Binding-site contacts:
Ligand atom C8 contacts residue ASN125 of chain 1.C at 4.0 Å.
Ligand atom O5 contacts residue ASN122 of chain 1.C at 2.2 Å (h-bond).
Ligand atom C1 contacts residue ASN125 of chain 1.C at 4.2 Å.
Ligand atom C5 contacts residue ASN122 of chain 1.C at 3.5 Å.
Ligand atom C1 contacts residue ASN122 of chain 1.C at 1.4 Å.
Ligand atom C3 contacts residue ASN122 of chain 1.C at 3.8 Å.
Ligand atom C4 contacts residue ASN122 of chain 1.C at 4.2 Å.
Ligand atom C6 contacts residue VAL127 of chain 1.C at 4.3 Å (hydrophobic).
Ligand atom C2 contacts residue THR124 of chain 1.C at 4.5 Å.
Ligand atom N2 contacts residue ASN122 of chain 1.C at 2.7 Å (h-bond).
Ligand atom O5 contacts residue VAL127 of chain 1.C at 4.2 Å.
Ligand atom C8 contacts residue THR124 of chain 1.C at 4.4 Å.
Ligand atom C7 contacts residue ASN122 of chain 1.C at 3.1 Å.
Ligand atom N2 contacts residue THR124 of chain 1.C at 3.7 Å.
Ligand atom C2 contacts residue ASN122 of chain 1.C at 2.6 Å.
Ligand atom C8 contacts residue ASN122 of chain 1.C at 3.5 Å.
Ligand atom O7 contacts residue ASN122 of chain 1.C at 3.9 Å.
Ligand atom C1 contacts residue THR124 of chain 1.C at 4.3 Å.
Ligand atom O5 contacts residue ASN125 of chain 1.C at 4.4 Å.

Sequence of chain 1.C:
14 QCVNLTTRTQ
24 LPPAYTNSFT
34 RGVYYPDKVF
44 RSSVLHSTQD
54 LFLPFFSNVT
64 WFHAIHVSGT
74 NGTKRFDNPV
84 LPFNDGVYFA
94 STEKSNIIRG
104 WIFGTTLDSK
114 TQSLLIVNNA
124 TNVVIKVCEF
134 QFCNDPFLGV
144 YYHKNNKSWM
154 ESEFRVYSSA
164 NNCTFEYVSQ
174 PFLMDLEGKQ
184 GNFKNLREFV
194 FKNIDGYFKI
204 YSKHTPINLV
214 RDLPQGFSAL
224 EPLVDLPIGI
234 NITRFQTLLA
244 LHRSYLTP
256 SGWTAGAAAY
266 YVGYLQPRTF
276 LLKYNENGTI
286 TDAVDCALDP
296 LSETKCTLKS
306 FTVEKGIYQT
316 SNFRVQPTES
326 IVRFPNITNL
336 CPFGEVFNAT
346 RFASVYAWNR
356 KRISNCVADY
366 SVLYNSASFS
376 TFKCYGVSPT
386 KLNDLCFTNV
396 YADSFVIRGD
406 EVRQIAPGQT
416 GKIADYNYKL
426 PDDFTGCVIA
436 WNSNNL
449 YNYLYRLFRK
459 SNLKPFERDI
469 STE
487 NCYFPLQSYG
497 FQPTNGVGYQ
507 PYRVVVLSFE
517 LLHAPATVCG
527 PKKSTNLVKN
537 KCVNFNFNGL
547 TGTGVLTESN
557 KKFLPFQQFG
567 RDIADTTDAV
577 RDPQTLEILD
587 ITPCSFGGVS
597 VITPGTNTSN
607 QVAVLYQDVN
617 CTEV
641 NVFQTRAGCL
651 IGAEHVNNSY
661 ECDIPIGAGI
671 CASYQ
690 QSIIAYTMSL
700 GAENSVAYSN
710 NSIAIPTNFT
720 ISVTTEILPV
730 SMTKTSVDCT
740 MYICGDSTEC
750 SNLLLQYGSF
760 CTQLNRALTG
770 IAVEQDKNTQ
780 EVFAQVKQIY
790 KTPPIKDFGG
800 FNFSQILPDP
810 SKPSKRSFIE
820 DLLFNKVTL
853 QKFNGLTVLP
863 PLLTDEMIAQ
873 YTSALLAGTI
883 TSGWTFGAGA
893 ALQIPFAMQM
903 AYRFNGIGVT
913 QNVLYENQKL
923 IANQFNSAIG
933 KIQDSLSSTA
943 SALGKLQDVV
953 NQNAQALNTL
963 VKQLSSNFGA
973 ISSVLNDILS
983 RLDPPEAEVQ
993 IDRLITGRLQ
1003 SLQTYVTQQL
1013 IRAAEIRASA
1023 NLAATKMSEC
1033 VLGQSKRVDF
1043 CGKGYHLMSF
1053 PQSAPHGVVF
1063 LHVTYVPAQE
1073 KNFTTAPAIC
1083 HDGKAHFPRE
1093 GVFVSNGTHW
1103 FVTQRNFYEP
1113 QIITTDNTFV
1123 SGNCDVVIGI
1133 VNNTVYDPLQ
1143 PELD

This protein binds this small molecule.
Small molecule (SMILES): CC(=O)N[C@H]1[C@H](O[C@H]2[C@H](O)[C@@H](NC(C)=O)CO[C@@H]2CO)O[C@H](CO)[C@@H](O[C@@H]2O[C@H](CO)[C@@H](O)[C@H](O)[C@H]2NC(C)=O)[C@@H]1O